Sequence of chain 1.D:
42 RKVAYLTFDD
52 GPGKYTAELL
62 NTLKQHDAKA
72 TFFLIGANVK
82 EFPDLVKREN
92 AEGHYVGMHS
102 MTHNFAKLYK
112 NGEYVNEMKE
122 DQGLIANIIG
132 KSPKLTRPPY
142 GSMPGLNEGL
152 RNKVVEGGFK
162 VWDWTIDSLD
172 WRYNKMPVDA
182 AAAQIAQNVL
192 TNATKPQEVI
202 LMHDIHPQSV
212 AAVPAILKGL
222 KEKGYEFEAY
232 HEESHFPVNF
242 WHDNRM

Sequence of chain 1.A:
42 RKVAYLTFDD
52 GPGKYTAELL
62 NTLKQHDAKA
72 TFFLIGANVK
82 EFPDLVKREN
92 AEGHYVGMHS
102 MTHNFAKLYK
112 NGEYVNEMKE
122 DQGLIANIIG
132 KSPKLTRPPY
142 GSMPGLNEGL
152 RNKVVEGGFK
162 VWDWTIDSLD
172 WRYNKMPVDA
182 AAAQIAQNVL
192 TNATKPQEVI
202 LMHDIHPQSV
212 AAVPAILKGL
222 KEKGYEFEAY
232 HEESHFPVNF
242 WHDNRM

Binding-site contacts:
Ligand atom C11 contacts residue HIS204 of chain 1.A at 4.0 Å.
Ligand atom C07 contacts residue ZN1 of chain 1.F at 3.4 Å.
Ligand atom O01 contacts residue TYR141 of chain 1.A at 3.0 Å (h-bond).
Ligand atom N05 contacts residue ASP51 of chain 1.A at 4.0 Å.
Ligand atom N04 contacts residue HIS207 of chain 1.A at 3.2 Å (h-bond).
Ligand atom O01 contacts residue PRO140 of chain 1.A at 3.4 Å.
Ligand atom C11 contacts residue TYR141 of chain 1.A at 3.8 Å (hydrophobic).
Ligand atom N04 contacts residue HIS204 of chain 1.A at 3.8 Å.
Ligand atom C10 contacts residue HIS243 of chain 1.D at 3.7 Å.
Ligand atom C06 contacts residue ZN1 of chain 1.F at 4.1 Å.
Ligand atom C09 contacts residue ASP51 of chain 1.A at 3.9 Å.
Ligand atom C06 contacts residue HIS243 of chain 1.D at 3.1 Å.
Ligand atom N03 contacts residue LEU202 of chain 1.A at 3.7 Å.
Ligand atom C10 contacts residue ASP51 of chain 1.A at 4.1 Å.
Ligand atom C07 contacts residue HIS104 of chain 1.A at 3.9 Å.
Ligand atom O01 contacts residue HIS100 of chain 1.A at 3.4 Å (h-bond).
Ligand atom C07 contacts residue ASP51 of chain 1.A at 3.9 Å.
Ligand atom N05 contacts residue HIS100 of chain 1.A at 3.7 Å.
Ligand atom O02 contacts residue ASP50 of chain 1.A at 2.4 Å (salt-bridge).
Ligand atom O01 contacts residue HIS104 of chain 1.A at 3.3 Å (h-bond).
Ligand atom C09 contacts residue HIS243 of chain 1.D at 3.8 Å.
Ligand atom O02 contacts residue ZN1 of chain 1.F at 2.1 Å.
Ligand atom N04 contacts residue TRP172 of chain 1.A at 4.0 Å.
Ligand atom C11 contacts residue ZN1 of chain 1.F at 2.7 Å.
Ligand atom C07 contacts residue HIS204 of chain 1.A at 4.0 Å.
Ligand atom C08 contacts residue HIS243 of chain 1.D at 3.2 Å.
Ligand atom O02 contacts residue ASP51 of chain 1.A at 3.2 Å (salt-bridge).
Ligand atom C07 contacts residue HIS243 of chain 1.D at 3.7 Å.
Ligand atom C10 contacts residue HIS204 of chain 1.A at 3.5 Å.
Ligand atom N04 contacts residue ASP51 of chain 1.A at 4.0 Å.
Ligand atom N05 contacts residue ASP50 of chain 1.A at 3.2 Å (salt-bridge).
Ligand atom C11 contacts residue HIS100 of chain 1.A at 4.0 Å.
Ligand atom N03 contacts residue HIS243 of chain 1.D at 3.4 Å (h-bond).
Ligand atom O02 contacts residue HIS100 of chain 1.A at 2.5 Å (h-bond).
Ligand atom C08 contacts residue ZN1 of chain 1.F at 4.0 Å.
Ligand atom O01 contacts residue ZN1 of chain 1.F at 2.3 Å.
Ligand atom N05 contacts residue HIS204 of chain 1.A at 3.0 Å (h-bond).
Ligand atom C06 contacts residue HIS204 of chain 1.A at 3.4 Å.
Ligand atom O02 contacts residue HIS204 of chain 1.A at 3.8 Å.
Ligand atom N05 contacts residue ZN1 of chain 1.F at 2.6 Å.

A small-molecule ligand and the protein it binds are described below.
Small molecule (SMILES): NCCCC[C@H](N)C(=O)NO